Sequence of chain 1.C:
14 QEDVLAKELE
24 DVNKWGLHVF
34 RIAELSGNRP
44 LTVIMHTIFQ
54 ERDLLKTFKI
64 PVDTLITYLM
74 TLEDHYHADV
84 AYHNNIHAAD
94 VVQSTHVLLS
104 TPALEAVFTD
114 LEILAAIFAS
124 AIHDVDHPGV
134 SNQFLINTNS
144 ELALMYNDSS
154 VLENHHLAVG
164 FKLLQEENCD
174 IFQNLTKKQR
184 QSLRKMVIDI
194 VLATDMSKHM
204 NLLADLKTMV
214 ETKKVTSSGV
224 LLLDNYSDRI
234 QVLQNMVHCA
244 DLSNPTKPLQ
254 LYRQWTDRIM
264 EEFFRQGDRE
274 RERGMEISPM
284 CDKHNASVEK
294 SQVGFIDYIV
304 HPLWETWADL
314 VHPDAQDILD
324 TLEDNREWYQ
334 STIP

Binding-site contacts:
Ligand atom O1 contacts residue ILE262 of chain 1.C at 3.6 Å.
Ligand atom O1 contacts residue PHE298 of chain 1.C at 3.9 Å.
Ligand atom C10 contacts residue MET283 of chain 1.C at 3.2 Å (hydrophobic).
Ligand atom C8 contacts residue PHE298 of chain 1.C at 3.7 Å (hydrophobic).
Ligand atom C11 contacts residue PHE298 of chain 1.C at 3.8 Å (hydrophobic).
Ligand atom C6 contacts residue PHE298 of chain 1.C at 3.7 Å (hydrophobic).
Ligand atom C3 contacts residue PHE298 of chain 1.C at 3.8 Å (hydrophobic).
Ligand atom C11 contacts residue SER294 of chain 1.C at 3.5 Å.
Ligand atom C11 contacts residue MET283 of chain 1.C at 3.0 Å (hydrophobic).
Ligand atom O4 contacts residue MET199 of chain 1.C at 3.4 Å.
Ligand atom C24 contacts residue MET199 of chain 1.C at 3.9 Å (hydrophobic).
Ligand atom C29 contacts residue LEU245 of chain 1.C at 3.4 Å (hydrophobic).
Ligand atom C3 contacts residue TYR85 of chain 1.C at 3.8 Å (hydrophobic).
Ligand atom C9 contacts residue PHE298 of chain 1.C at 3.8 Å (hydrophobic).
Ligand atom C19 contacts residue MET199 of chain 1.C at 3.7 Å (hydrophobic).
Ligand atom C28 contacts residue MET199 of chain 1.C at 3.7 Å (hydrophobic).
Ligand atom C28 contacts residue ASP244 of chain 1.C at 3.5 Å.
Ligand atom C2 contacts residue ILE262 of chain 1.C at 3.8 Å (hydrophobic).
Ligand atom C4 contacts residue TYR85 of chain 1.C at 3.8 Å (hydrophobic).
Ligand atom C1 contacts residue THR259 of chain 1.C at 3.7 Å.
Ligand atom N1 contacts residue PHE298 of chain 1.C at 3.4 Å.
Ligand atom O3 contacts residue PHE298 of chain 1.C at 3.5 Å (h-bond).
Ligand atom O2 contacts residue SER294 of chain 1.C at 3.2 Å.
Ligand atom C1 contacts residue ASN247 of chain 1.C at 3.4 Å.
Ligand atom O1 contacts residue GLN295 of chain 1.C at 3.3 Å (h-bond).
Ligand atom C9 contacts residue GLN295 of chain 1.C at 3.0 Å.
Ligand atom C26 contacts residue HIS86 of chain 1.C at 3.5 Å.
Ligand atom C27 contacts residue ASP244 of chain 1.C at 3.7 Å.
Ligand atom N1 contacts residue MET283 of chain 1.C at 3.2 Å (h-bond).
Ligand atom O3 contacts residue GLY297 of chain 1.C at 3.6 Å.
Ligand atom C3 contacts residue ASN247 of chain 1.C at 3.5 Å.
Ligand atom C2 contacts residue PHE298 of chain 1.C at 3.4 Å (hydrophobic).
Ligand atom C21 contacts residue MET283 of chain 1.C at 3.5 Å (hydrophobic).
Ligand atom C19 contacts residue ILE302 of chain 1.C at 3.8 Å (hydrophobic).
Ligand atom O2 contacts residue MET283 of chain 1.C at 2.8 Å (h-bond).
Ligand atom C5 contacts residue PHE298 of chain 1.C at 3.7 Å (hydrophobic).
Ligand atom C8 contacts residue GLN295 of chain 1.C at 3.1 Å.
Ligand atom C7 contacts residue PHE298 of chain 1.C at 3.5 Å (hydrophobic).
Ligand atom C13 contacts residue ILE302 of chain 1.C at 3.9 Å (hydrophobic).
Ligand atom C14 contacts residue ILE302 of chain 1.C at 3.6 Å (hydrophobic).

This protein binds this small molecule.
Small molecule (SMILES): COc1ccc(C2=NN(C3CCCCCC3)C(=O)[C@@H]3CC=CC[C@H]23)cc1C#CC(=O)NCc1ccco1